Sequence of chain 1.B:
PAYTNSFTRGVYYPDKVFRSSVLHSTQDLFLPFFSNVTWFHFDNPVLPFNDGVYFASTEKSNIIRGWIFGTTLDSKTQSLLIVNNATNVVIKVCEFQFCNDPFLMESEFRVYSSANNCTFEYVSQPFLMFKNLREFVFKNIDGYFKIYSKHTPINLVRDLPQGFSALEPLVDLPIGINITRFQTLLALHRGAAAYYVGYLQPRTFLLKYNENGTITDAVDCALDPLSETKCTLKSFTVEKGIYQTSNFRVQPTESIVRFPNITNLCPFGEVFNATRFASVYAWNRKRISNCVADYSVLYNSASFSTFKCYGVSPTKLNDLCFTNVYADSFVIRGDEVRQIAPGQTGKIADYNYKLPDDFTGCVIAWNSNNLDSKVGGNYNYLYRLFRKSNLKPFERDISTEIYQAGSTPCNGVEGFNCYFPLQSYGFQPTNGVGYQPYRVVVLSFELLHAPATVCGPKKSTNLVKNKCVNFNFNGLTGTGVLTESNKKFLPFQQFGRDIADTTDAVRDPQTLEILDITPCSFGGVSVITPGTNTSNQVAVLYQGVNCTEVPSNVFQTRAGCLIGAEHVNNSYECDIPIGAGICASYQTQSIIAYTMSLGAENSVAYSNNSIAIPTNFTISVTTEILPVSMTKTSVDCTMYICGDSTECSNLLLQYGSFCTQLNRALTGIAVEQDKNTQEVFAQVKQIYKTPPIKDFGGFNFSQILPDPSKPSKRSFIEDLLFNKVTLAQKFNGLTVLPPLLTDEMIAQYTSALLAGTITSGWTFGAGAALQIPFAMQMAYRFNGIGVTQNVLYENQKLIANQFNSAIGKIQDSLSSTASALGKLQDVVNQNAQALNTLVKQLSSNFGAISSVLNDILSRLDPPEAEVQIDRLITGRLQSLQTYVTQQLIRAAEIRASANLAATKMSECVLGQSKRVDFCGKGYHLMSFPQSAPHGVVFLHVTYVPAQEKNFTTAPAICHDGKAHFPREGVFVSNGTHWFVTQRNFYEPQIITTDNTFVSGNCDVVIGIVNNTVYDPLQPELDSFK

A protein and the small-molecule ligand that binds it are described below.
Small molecule (SMILES): CC(=O)N[C@@H]1[C@@H](O)[C@H](O)[C@@H](CO)O[C@H]1O

Binding-site contacts:
Ligand atom O5 contacts residue ASN603 of chain 1.B at 2.4 Å (h-bond).
Ligand atom O7 contacts residue ASN603 of chain 1.B at 3.0 Å (h-bond).
Ligand atom C2 contacts residue ASN603 of chain 1.B at 2.5 Å.
Ligand atom C5 contacts residue ASN603 of chain 1.B at 3.7 Å.
Ligand atom C4 contacts residue ASN603 of chain 1.B at 4.2 Å.
Ligand atom C3 contacts residue ASN603 of chain 1.B at 3.8 Å.
Ligand atom C8 contacts residue ASN603 of chain 1.B at 3.9 Å.
Ligand atom N2 contacts residue ASN603 of chain 1.B at 2.9 Å (h-bond).
Ligand atom C7 contacts residue ASN603 of chain 1.B at 3.2 Å.
Ligand atom C1 contacts residue ASN603 of chain 1.B at 1.4 Å.